Sequence of chain 1.B:
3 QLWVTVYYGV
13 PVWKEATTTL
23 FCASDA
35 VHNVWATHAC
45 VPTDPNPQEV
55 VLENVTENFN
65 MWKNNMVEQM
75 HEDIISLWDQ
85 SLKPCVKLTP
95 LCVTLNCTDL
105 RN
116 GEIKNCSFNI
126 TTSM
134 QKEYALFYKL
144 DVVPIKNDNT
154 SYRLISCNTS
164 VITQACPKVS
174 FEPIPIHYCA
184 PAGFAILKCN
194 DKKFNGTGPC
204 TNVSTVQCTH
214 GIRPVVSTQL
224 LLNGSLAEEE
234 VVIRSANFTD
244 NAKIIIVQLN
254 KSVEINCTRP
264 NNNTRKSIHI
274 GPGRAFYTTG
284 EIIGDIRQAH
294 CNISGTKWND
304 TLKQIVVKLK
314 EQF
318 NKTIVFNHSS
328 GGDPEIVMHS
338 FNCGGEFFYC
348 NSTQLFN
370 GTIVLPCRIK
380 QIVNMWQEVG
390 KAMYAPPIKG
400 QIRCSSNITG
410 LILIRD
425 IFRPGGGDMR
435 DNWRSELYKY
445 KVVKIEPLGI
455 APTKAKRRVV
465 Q

Binding-site contacts:
Ligand atom C7 contacts residue ASN265 of chain 1.B at 3.1 Å.
Ligand atom C8 contacts residue GLN400 of chain 1.B at 3.9 Å.
Ligand atom O5 contacts residue ILE286 of chain 1.B at 4.1 Å.
Ligand atom O5 contacts residue ASN265 of chain 1.B at 2.4 Å (h-bond).
Ligand atom C7 contacts residue GLN400 of chain 1.B at 4.2 Å.
Ligand atom C8 contacts residue ASN265 of chain 1.B at 4.3 Å.
Ligand atom C3 contacts residue ASN265 of chain 1.B at 3.8 Å.
Ligand atom C2 contacts residue ASN265 of chain 1.B at 2.4 Å.
Ligand atom C6 contacts residue ILE286 of chain 1.B at 4.2 Å (hydrophobic).
Ligand atom C5 contacts residue ASN265 of chain 1.B at 3.7 Å.
Ligand atom C1 contacts residue ASN265 of chain 1.B at 1.4 Å.
Ligand atom O7 contacts residue ILE286 of chain 1.B at 4.3 Å.
Ligand atom C4 contacts residue ASN265 of chain 1.B at 4.2 Å.
Ligand atom N2 contacts residue ASN265 of chain 1.B at 2.9 Å (h-bond).
Ligand atom O7 contacts residue ASN265 of chain 1.B at 2.9 Å (h-bond).
Ligand atom O7 contacts residue GLN400 of chain 1.B at 4.3 Å.

A protein and the small-molecule ligand that binds it are described below.
Small molecule (SMILES): CC(=O)N[C@@H]1[C@@H](O)[C@H](O)[C@@H](CO)O[C@H]1O